Sequence of chain 1.A:
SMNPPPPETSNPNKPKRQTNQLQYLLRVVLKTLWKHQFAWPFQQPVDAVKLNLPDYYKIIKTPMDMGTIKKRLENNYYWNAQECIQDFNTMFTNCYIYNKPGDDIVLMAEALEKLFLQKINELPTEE

Binding-site contacts:
Ligand atom C7 contacts residue TYR98 of chain 1.A at 3.9 Å (hydrophobic).
Ligand atom C8 contacts residue ILE105 of chain 1.A at 3.6 Å (hydrophobic).
Ligand atom C9 contacts residue PRO41 of chain 1.A at 4.0 Å (hydrophobic).
Ligand atom C14 contacts residue LEU51 of chain 1.A at 4.0 Å (hydrophobic).
Ligand atom C9 contacts residue PHE42 of chain 1.A at 3.7 Å (hydrophobic).
Ligand atom C9 contacts residue ILE105 of chain 1.A at 3.8 Å (hydrophobic).
Ligand atom C2 contacts residue PRO41 of chain 1.A at 3.8 Å (hydrophobic).
Ligand atom C5 contacts residue ASN99 of chain 1.A at 3.9 Å.
Ligand atom O2 contacts residue TRP40 of chain 1.A at 4.0 Å.
Ligand atom N2 contacts residue TRP40 of chain 1.A at 4.0 Å.
Ligand atom C16 contacts residue TRP40 of chain 1.A at 3.8 Å (hydrophobic).
Ligand atom O contacts residue ILE105 of chain 1.A at 4.0 Å.
Ligand atom C4 contacts residue ILE105 of chain 1.A at 4.1 Å (hydrophobic).
Ligand atom C17 contacts residue TRP40 of chain 1.A at 4.0 Å (hydrophobic).
Ligand atom C7 contacts residue VAL46 of chain 1.A at 4.0 Å (hydrophobic).
Ligand atom C13 contacts residue LEU51 of chain 1.A at 3.9 Å (hydrophobic).
Ligand atom C18 contacts residue LYS50 of chain 1.A at 3.7 Å.
Ligand atom C contacts residue MET108 of chain 1.A at 3.9 Å (hydrophobic).
Ligand atom C22 contacts residue TRP40 of chain 1.A at 4.0 Å (hydrophobic).
Ligand atom C7 contacts residue LEU53 of chain 1.A at 3.6 Å (hydrophobic).
Ligand atom C18 contacts residue TRP40 of chain 1.A at 4.0 Å (hydrophobic).
Ligand atom O1 contacts residue ASN99 of chain 1.A at 3.1 Å (h-bond).
Ligand atom C16 contacts residue LEU51 of chain 1.A at 3.9 Å (hydrophobic).
Ligand atom O1 contacts residue ILE105 of chain 1.A at 3.9 Å.
Ligand atom C11 contacts residue PRO41 of chain 1.A at 3.8 Å (hydrophobic).
Ligand atom C6 contacts residue ASN99 of chain 1.A at 3.6 Å.
Ligand atom C contacts residue ASP104 of chain 1.A at 3.3 Å.
Ligand atom C2 contacts residue TRP40 of chain 1.A at 3.5 Å (hydrophobic).
Ligand atom N1 contacts residue ILE105 of chain 1.A at 3.9 Å.
Ligand atom C21 contacts residue TRP40 of chain 1.A at 3.6 Å (hydrophobic).
Ligand atom O1 contacts residue CYS95 of chain 1.A at 3.9 Å.
Ligand atom C20 contacts residue TRP40 of chain 1.A at 3.6 Å (hydrophobic).
Ligand atom C12 contacts residue LEU51 of chain 1.A at 3.9 Å (hydrophobic).
Ligand atom C19 contacts residue TRP40 of chain 1.A at 3.8 Å (hydrophobic).
Ligand atom C contacts residue ILE105 of chain 1.A at 4.0 Å (hydrophobic).
Ligand atom C7 contacts residue TYR56 of chain 1.A at 3.8 Å (hydrophobic).
Ligand atom C19 contacts residue LYS50 of chain 1.A at 3.6 Å.
Ligand atom C21 contacts residue LEU51 of chain 1.A at 3.8 Å (hydrophobic).
Ligand atom C12 contacts residue PRO41 of chain 1.A at 3.8 Å (hydrophobic).
Ligand atom C2 contacts residue MET108 of chain 1.A at 4.0 Å (hydrophobic).

This protein binds this small molecule.
Small molecule (SMILES): CC(=O)Nc1cccc(-c2ccc3c(c2)[C@H](NC(=O)OC(C)C)C[C@H](C)N3C(C)=O)c1